Binding-site contacts:
Ligand atom C5D contacts residue THR301 of chain 1.A at 3.6 Å.
Ligand atom O1A contacts residue ASN153 of chain 1.A at 2.8 Å (h-bond).
Ligand atom C5D contacts residue GLY300 of chain 1.A at 3.8 Å.
Ligand atom C8 contacts residue PHE268 of chain 1.A at 3.6 Å (hydrophobic).
Ligand atom N3 contacts residue ALA151 of chain 1.A at 3.4 Å.
Ligand atom O1D contacts residue GLY149 of chain 1.A at 2.9 Å (h-bond).
Ligand atom O3A contacts residue ALA151 of chain 1.A at 3.0 Å (h-bond).
Ligand atom N1 contacts residue THR184 of chain 1.A at 2.9 Å (h-bond).
Ligand atom C4 contacts residue ALA151 of chain 1.A at 3.6 Å (hydrophobic).
Ligand atom N7 contacts residue PHE268 of chain 1.A at 3.5 Å.
Ligand atom O1A contacts residue GLY150 of chain 1.A at 3.6 Å.
Ligand atom N3 contacts residue PHE268 of chain 1.A at 3.7 Å.
Ligand atom C2 contacts residue ALA151 of chain 1.A at 3.5 Å (hydrophobic).
Ligand atom O2A contacts residue GLY298 of chain 1.A at 3.4 Å.
Ligand atom C1D contacts residue THR148 of chain 1.A at 3.7 Å.
Ligand atom C1D contacts residue GLY149 of chain 1.A at 3.6 Å.
Ligand atom O4' contacts residue ARG152 of chain 1.A at 3.1 Å.
Ligand atom O3D contacts residue GLU271 of chain 1.A at 3.1 Å (salt-bridge).
Ligand atom C2 contacts residue THR186 of chain 1.A at 3.5 Å.
Ligand atom C2D contacts residue THR148 of chain 1.A at 3.3 Å.
Ligand atom C2 contacts residue THR184 of chain 1.A at 3.5 Å.
Ligand atom C2D contacts residue ARG275 of chain 1.A at 3.7 Å.
Ligand atom O1A contacts residue ALA151 of chain 1.A at 2.8 Å (h-bond).
Ligand atom O3A contacts residue GLY150 of chain 1.A at 3.7 Å.
Ligand atom O2B contacts residue GLY298 of chain 1.A at 2.9 Å (h-bond).
Ligand atom O4D contacts residue GLY149 of chain 1.A at 3.1 Å (h-bond).
Ligand atom O2' contacts residue PHE268 of chain 1.A at 3.3 Å.
Ligand atom PA contacts residue ALA151 of chain 1.A at 3.5 Å.
Ligand atom O1D contacts residue THR148 of chain 1.A at 2.9 Å (h-bond).
Ligand atom N9 contacts residue PHE268 of chain 1.A at 3.8 Å.
Ligand atom O2D contacts residue ARG275 of chain 1.A at 2.9 Å (salt-bridge).
Ligand atom C4' contacts residue ARG152 of chain 1.A at 3.8 Å.
Ligand atom O1B contacts residue PRO299 of chain 1.A at 3.8 Å.
Ligand atom C3D contacts residue THR304 of chain 1.A at 3.8 Å.
Ligand atom O2D contacts residue GLU271 of chain 1.A at 3.3 Å (salt-bridge).
Ligand atom C4 contacts residue PHE268 of chain 1.A at 3.5 Å (hydrophobic).
Ligand atom C5 contacts residue PHE268 of chain 1.A at 3.4 Å (hydrophobic).
Ligand atom O1A contacts residue ARG152 of chain 1.A at 2.9 Å (salt-bridge).
Ligand atom O2B contacts residue THR301 of chain 1.A at 2.7 Å (h-bond).
Ligand atom O2B contacts residue GLY149 of chain 1.A at 3.6 Å (h-bond).

Sequence of chain 1.A:
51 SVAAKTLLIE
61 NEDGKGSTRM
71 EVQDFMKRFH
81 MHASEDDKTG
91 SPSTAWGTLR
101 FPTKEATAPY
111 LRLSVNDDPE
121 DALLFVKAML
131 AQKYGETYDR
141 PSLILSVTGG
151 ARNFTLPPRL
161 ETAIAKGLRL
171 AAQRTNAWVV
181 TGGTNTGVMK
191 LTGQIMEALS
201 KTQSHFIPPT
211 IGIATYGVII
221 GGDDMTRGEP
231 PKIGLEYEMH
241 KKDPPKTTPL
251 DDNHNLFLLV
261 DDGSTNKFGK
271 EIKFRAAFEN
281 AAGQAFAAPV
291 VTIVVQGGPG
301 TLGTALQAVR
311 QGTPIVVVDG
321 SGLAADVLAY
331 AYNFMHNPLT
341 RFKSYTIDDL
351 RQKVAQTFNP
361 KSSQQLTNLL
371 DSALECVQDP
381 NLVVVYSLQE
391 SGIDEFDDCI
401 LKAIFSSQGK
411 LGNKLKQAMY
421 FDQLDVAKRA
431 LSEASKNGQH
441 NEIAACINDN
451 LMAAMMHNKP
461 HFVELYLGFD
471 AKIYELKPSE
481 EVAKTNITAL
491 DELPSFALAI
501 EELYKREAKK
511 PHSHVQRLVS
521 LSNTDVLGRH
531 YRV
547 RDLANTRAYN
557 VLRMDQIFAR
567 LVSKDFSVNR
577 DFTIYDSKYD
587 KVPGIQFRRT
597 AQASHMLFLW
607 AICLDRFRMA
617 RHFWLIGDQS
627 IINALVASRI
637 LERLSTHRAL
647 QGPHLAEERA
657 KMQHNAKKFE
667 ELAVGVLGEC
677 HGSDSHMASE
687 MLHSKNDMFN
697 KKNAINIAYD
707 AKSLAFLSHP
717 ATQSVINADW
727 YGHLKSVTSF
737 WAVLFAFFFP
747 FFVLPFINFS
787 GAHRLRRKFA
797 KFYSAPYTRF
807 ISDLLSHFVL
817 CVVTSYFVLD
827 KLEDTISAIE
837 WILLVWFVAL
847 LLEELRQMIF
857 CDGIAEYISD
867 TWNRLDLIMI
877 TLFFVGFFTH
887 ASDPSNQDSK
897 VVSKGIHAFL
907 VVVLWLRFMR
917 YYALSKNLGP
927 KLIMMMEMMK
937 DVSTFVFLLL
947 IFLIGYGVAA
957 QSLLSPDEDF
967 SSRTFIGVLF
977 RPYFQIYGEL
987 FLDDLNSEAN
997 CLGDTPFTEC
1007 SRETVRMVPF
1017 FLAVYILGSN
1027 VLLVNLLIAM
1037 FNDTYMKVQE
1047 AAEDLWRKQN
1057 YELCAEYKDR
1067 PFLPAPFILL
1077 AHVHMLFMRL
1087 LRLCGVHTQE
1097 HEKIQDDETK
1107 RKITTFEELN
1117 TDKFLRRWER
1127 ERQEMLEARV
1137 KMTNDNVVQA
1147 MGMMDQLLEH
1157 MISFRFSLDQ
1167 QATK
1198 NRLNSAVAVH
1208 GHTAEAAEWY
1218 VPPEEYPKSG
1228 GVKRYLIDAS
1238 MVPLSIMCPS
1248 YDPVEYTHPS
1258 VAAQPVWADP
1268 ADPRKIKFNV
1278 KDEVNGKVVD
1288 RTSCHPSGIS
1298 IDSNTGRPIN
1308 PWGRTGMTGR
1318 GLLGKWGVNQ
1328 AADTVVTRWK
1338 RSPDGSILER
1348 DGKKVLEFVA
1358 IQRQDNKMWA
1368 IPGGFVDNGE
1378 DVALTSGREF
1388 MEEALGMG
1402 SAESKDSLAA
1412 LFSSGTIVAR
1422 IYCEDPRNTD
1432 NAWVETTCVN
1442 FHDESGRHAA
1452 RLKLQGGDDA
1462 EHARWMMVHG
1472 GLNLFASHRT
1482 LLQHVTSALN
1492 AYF

This small molecule binds to this protein.
Small molecule (SMILES): Nc1ncnc2c1ncn2[C@@H]1O[C@H](CO[P](=O)(O)O[P](=O)(O)OC[C@H]2O[C@@H](O)[C@H](O)[C@@H]2O)[C@@H](O)[C@H]1O